A protein and the small-molecule ligand that binds it are described below.
Small molecule (SMILES): CC(=O)N[C@H]1[C@H](O[C@H]2[C@H](O)[C@@H](NC(C)=O)CO[C@@H]2CO)O[C@H](CO)[C@@H](O)[C@@H]1O

Sequence of chain 1.C:
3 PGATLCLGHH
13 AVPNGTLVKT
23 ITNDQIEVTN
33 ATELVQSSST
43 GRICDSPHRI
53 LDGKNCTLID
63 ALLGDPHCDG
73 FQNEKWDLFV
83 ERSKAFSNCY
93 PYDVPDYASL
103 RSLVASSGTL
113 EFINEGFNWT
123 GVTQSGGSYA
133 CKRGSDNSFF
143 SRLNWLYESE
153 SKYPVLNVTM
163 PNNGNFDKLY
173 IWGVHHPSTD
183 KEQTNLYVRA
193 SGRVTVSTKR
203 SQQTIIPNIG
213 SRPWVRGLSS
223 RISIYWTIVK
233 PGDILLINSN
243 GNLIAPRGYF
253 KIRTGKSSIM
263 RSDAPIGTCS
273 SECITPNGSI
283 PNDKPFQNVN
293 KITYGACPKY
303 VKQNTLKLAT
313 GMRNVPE

Binding-site contacts:
Ligand atom C4 contacts residue ASN57 of chain 1.C at 4.2 Å.
Ligand atom O5 contacts residue PHE88 of chain 1.C at 3.6 Å.
Ligand atom C5 contacts residue ASN57 of chain 1.C at 3.6 Å.
Ligand atom O5 contacts residue ASN57 of chain 1.C at 2.3 Å (h-bond).
Ligand atom C8 contacts residue LYS56 of chain 1.C at 3.7 Å.
Ligand atom N2 contacts residue ASN57 of chain 1.C at 3.0 Å (h-bond).
Ligand atom C2 contacts residue ASN57 of chain 1.C at 2.5 Å.
Ligand atom C1 contacts residue PHE88 of chain 1.C at 4.4 Å (hydrophobic).
Ligand atom O6 contacts residue PHE88 of chain 1.C at 4.0 Å.
Ligand atom C6 contacts residue PHE88 of chain 1.C at 4.3 Å (hydrophobic).
Ligand atom C7 contacts residue ASN57 of chain 1.C at 3.5 Å.
Ligand atom C3 contacts residue ASN57 of chain 1.C at 3.8 Å.
Ligand atom C1 contacts residue ASN57 of chain 1.C at 1.4 Å.
Ligand atom O7 contacts residue ASN57 of chain 1.C at 3.5 Å (h-bond).